Binding-site contacts:
Ligand atom C8 contacts residue PHE295 of chain 1.P at 3.9 Å (hydrophobic).
Ligand atom C9 contacts residue PHE295 of chain 1.P at 3.5 Å (hydrophobic).
Ligand atom N1 contacts residue PHE295 of chain 1.P at 4.0 Å.
Ligand atom C3 contacts residue PHE295 of chain 1.P at 4.3 Å (hydrophobic).
Ligand atom C8 contacts residue HEM1 of chain 1.QB at 4.0 Å.
Ligand atom N3 contacts residue PHE254 of chain 1.P at 4.4 Å.
Ligand atom N2 contacts residue HEM1 of chain 1.QB at 2.7 Å.
Ligand atom C1 contacts residue PHE35 of chain 1.P at 4.1 Å (hydrophobic).
Ligand atom O2 contacts residue ARG127 of chain 1.P at 4.0 Å.
Ligand atom S contacts residue PHE295 of chain 1.P at 3.7 Å.
Ligand atom C8 contacts residue ARG127 of chain 1.P at 4.4 Å.
Ligand atom C10 contacts residue ARG127 of chain 1.P at 4.2 Å.
Ligand atom O2 contacts residue HEM1 of chain 1.QB at 4.3 Å.
Ligand atom S contacts residue HEM1 of chain 1.QB at 1.8 Å.
Ligand atom C9 contacts residue HEM1 of chain 1.QB at 2.7 Å.
Ligand atom C7 contacts residue PHE254 of chain 1.P at 4.5 Å (hydrophobic).
Ligand atom C8 contacts residue GLU130 of chain 1.P at 3.8 Å.
Ligand atom N3 contacts residue ARG127 of chain 1.P at 3.3 Å.
Ligand atom C7 contacts residue ARG127 of chain 1.P at 4.0 Å.
Ligand atom O2 contacts residue GLU130 of chain 1.P at 2.9 Å.
Ligand atom C2 contacts residue PHE35 of chain 1.P at 4.5 Å (hydrophobic).
Ligand atom C4 contacts residue PHE295 of chain 1.P at 4.2 Å (hydrophobic).
Ligand atom N1 contacts residue HEM1 of chain 1.QB at 4.1 Å.
Ligand atom N2 contacts residue PHE295 of chain 1.P at 3.5 Å.
Ligand atom C1 contacts residue GLU4 of chain 1.P at 3.8 Å.
Ligand atom O2 contacts residue PHE295 of chain 1.P at 4.3 Å.
Ligand atom O1 contacts residue GLU102 of chain 1.O at 4.2 Å.
Ligand atom C2 contacts residue GLU4 of chain 1.P at 3.7 Å.

Sequence of chain 1.P:
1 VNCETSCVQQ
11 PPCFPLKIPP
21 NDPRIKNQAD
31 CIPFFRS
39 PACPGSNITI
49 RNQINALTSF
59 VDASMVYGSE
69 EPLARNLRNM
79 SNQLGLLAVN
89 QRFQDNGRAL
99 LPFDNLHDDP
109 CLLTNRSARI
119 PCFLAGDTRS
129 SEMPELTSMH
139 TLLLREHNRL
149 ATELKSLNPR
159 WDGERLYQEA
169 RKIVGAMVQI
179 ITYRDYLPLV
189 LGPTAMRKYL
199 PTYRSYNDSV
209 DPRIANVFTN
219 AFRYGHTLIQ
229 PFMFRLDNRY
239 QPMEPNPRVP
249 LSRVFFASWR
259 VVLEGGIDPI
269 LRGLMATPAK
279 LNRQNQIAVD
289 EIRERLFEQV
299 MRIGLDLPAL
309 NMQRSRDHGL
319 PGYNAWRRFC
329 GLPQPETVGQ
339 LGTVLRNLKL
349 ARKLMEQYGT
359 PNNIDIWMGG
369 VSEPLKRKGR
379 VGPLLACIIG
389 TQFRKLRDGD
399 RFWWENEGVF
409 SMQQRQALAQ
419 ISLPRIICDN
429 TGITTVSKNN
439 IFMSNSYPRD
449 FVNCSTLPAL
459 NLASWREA

A small-molecule ligand and the protein it binds are described below.
Small molecule (SMILES): CCO[C@H](C)Cn1c(=S)[nH]c(=O)c2nc[nH]c21

Sequence of chain 1.O:
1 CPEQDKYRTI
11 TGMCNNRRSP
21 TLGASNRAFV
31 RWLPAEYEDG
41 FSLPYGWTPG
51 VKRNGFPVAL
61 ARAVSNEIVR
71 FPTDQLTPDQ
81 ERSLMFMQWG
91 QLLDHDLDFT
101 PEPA